Sequence of chain 1.A:
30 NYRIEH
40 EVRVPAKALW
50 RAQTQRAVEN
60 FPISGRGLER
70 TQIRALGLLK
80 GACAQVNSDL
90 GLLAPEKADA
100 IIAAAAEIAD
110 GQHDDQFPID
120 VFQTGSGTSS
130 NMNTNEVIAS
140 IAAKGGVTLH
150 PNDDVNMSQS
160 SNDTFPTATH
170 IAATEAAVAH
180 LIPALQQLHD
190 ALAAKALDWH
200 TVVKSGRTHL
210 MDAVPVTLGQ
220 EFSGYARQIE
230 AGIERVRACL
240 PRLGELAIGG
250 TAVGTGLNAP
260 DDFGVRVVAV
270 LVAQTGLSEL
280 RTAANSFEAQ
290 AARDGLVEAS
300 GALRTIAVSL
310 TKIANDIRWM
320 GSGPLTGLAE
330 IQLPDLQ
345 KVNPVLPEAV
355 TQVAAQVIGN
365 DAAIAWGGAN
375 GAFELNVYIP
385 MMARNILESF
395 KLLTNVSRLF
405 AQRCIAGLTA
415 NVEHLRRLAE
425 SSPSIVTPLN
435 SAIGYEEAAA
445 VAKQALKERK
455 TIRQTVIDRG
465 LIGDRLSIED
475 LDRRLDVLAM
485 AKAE

Binding-site contacts:
Ligand atom O1 contacts residue 5WJ1 of chain 1.K at 3.6 Å (h-bond).
Ligand atom C contacts residue 5WJ1 of chain 1.K at 3.4 Å.
Ligand atom C3 contacts residue THR325 of chain 1.A at 3.4 Å.
Ligand atom C9 contacts residue ARG421 of chain 1.C at 3.6 Å.
Ligand atom N2 contacts residue LEU450 of chain 1.A at 3.6 Å (h-bond).
Ligand atom O contacts residue 5WJ1 of chain 1.K at 3.3 Å (h-bond).
Ligand atom C7 contacts residue LEU422 of chain 1.C at 3.8 Å (hydrophobic).
Ligand atom O3 contacts residue ARG453 of chain 1.C at 3.1 Å (salt-bridge).
Ligand atom C16 contacts residue ARG453 of chain 1.A at 3.7 Å.
Ligand atom N contacts residue 5WJ1 of chain 1.K at 3.2 Å.
Ligand atom C21 contacts residue HIS418 of chain 1.C at 3.6 Å.
Ligand atom C5 contacts residue LEU324 of chain 1.A at 3.4 Å (hydrophobic).
Ligand atom O2 contacts residue LEU324 of chain 1.A at 3.4 Å.
Ligand atom N2 contacts residue ARG453 of chain 1.A at 3.6 Å (salt-bridge).
Ligand atom C15 contacts residue ARG453 of chain 1.A at 3.7 Å.
Ligand atom C16 contacts residue LEU450 of chain 1.A at 3.6 Å (hydrophobic).
Ligand atom C12 contacts residue 5WJ1 of chain 1.K at 3.6 Å.
Ligand atom C5 contacts residue 5WJ1 of chain 1.K at 3.4 Å.
Ligand atom O contacts residue ARG453 of chain 1.A at 3.0 Å (salt-bridge).
Ligand atom C3 contacts residue 5WJ1 of chain 1.K at 3.6 Å.
Ligand atom C5 contacts residue LEU422 of chain 1.C at 3.5 Å (hydrophobic).
Ligand atom C4 contacts residue LEU324 of chain 1.A at 3.0 Å (hydrophobic).
Ligand atom C19 contacts residue ASN415 of chain 1.C at 3.6 Å.
Ligand atom C3 contacts residue GLY326 of chain 1.A at 3.6 Å.
Ligand atom O3 contacts residue 5WJ1 of chain 1.K at 3.3 Å (h-bond).
Ligand atom C21 contacts residue ALA328 of chain 1.C at 3.7 Å (hydrophobic).
Ligand atom C2 contacts residue 5WJ1 of chain 1.K at 3.6 Å.
Ligand atom C4 contacts residue 5WJ1 of chain 1.K at 3.5 Å.
Ligand atom N3 contacts residue LEU450 of chain 1.A at 2.8 Å (h-bond).
Ligand atom C20 contacts residue HIS418 of chain 1.C at 3.4 Å.
Ligand atom O contacts residue HIS418 of chain 1.C at 3.3 Å.
Ligand atom C3 contacts residue GLY326 of chain 1.C at 3.5 Å.
Ligand atom C13 contacts residue 5WJ1 of chain 1.K at 3.2 Å.
Ligand atom N3 contacts residue ARG453 of chain 1.A at 3.7 Å.
Ligand atom C22 contacts residue ARG453 of chain 1.A at 3.6 Å.
Ligand atom C20 contacts residue ALA328 of chain 1.C at 3.7 Å (hydrophobic).
Ligand atom O4 contacts residue LEU450 of chain 1.A at 3.5 Å (h-bond).
Ligand atom C1 contacts residue 5WJ1 of chain 1.K at 3.4 Å.
Ligand atom C6 contacts residue 5WJ1 of chain 1.K at 3.5 Å.
Ligand atom C17 contacts residue ARG453 of chain 1.A at 3.5 Å.

Sequence of chain 1.C:
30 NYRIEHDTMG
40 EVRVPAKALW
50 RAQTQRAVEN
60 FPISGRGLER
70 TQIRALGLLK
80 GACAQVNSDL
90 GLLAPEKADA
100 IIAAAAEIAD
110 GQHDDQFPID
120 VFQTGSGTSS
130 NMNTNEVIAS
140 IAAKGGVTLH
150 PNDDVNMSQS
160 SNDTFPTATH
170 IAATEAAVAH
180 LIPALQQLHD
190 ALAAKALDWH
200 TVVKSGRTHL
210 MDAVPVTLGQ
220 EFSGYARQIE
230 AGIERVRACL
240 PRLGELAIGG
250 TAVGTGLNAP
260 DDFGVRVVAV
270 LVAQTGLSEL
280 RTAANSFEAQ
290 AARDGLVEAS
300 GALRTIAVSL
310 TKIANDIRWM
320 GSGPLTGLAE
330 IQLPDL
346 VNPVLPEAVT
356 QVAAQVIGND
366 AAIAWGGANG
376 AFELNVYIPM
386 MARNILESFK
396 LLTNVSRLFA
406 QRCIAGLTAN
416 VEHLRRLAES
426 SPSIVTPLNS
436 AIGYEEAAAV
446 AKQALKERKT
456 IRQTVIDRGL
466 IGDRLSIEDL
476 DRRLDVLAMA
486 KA

This small molecule binds to this protein.
Small molecule (SMILES): COc1ccc(S(=O)(=O)N2CCCCCC2)cc1NC(=O)Cc1n[nH]c(=O)c2ccccc12